The protein below binds the small molecule below.
Small molecule (SMILES): C[C@H](c1nc2c(cnn2C2CCCC2)c(=O)[nH]1)N1CC(c2ncccn2)C1

Binding-site contacts:
Ligand atom C9 contacts residue LEU243 of chain 1.A at 3.3 Å (hydrophobic).
Ligand atom C6 contacts residue LEU243 of chain 1.A at 3.1 Å (hydrophobic).
Ligand atom C5 contacts residue LEU243 of chain 1.A at 3.6 Å (hydrophobic).
Ligand atom C12 contacts residue ILE226 of chain 1.A at 3.9 Å (hydrophobic).
Ligand atom C18 contacts residue ALA275 of chain 1.A at 3.8 Å (hydrophobic).
Ligand atom N26 contacts residue TYR247 of chain 1.A at 3.3 Å (h-bond).
Ligand atom C8 contacts residue PHE279 of chain 1.A at 3.4 Å (hydrophobic).
Ligand atom N22 contacts residue ILE226 of chain 1.A at 3.9 Å.
Ligand atom N21 contacts residue PHE264 of chain 1.A at 3.5 Å.
Ligand atom O27 contacts residue GLN276 of chain 1.A at 2.8 Å (h-bond).
Ligand atom C9 contacts residue GLN276 of chain 1.A at 3.5 Å.
Ligand atom N25 contacts residue LEU243 of chain 1.A at 3.8 Å.
Ligand atom C7 contacts residue PHE264 of chain 1.A at 3.9 Å (hydrophobic).
Ligand atom C18 contacts residue LEU243 of chain 1.A at 3.7 Å (hydrophobic).
Ligand atom N25 contacts residue GLN276 of chain 1.A at 2.7 Å (h-bond).
Ligand atom N23 contacts residue TYR247 of chain 1.A at 3.6 Å (h-bond).
Ligand atom C5 contacts residue PHE279 of chain 1.A at 3.2 Å (hydrophobic).
Ligand atom C17 contacts residue TYR247 of chain 1.A at 3.6 Å (hydrophobic).
Ligand atom C14 contacts residue TYR247 of chain 1.A at 3.7 Å (hydrophobic).
Ligand atom N23 contacts residue LEU243 of chain 1.A at 3.0 Å.
Ligand atom C16 contacts residue TYR247 of chain 1.A at 3.9 Å (hydrophobic).
Ligand atom C6 contacts residue PHE279 of chain 1.A at 3.5 Å (hydrophobic).
Ligand atom C4 contacts residue PHE279 of chain 1.A at 3.6 Å (hydrophobic).
Ligand atom N25 contacts residue PHE279 of chain 1.A at 3.5 Å.
Ligand atom C13 contacts residue TYR247 of chain 1.A at 3.6 Å (hydrophobic).
Ligand atom N24 contacts residue LEU243 of chain 1.A at 3.6 Å.
Ligand atom C15 contacts residue TYR247 of chain 1.A at 4.0 Å (hydrophobic).
Ligand atom C18 contacts residue GLN276 of chain 1.A at 3.4 Å.
Ligand atom C8 contacts residue GLN276 of chain 1.A at 3.5 Å.
Ligand atom C16 contacts residue PHE264 of chain 1.A at 3.7 Å (hydrophobic).
Ligand atom O27 contacts residue PHE279 of chain 1.A at 3.8 Å.
Ligand atom N24 contacts residue PHE279 of chain 1.A at 3.7 Å.
Ligand atom C14 contacts residue PHE264 of chain 1.A at 3.9 Å (hydrophobic).
Ligand atom C15 contacts residue PHE279 of chain 1.A at 3.5 Å (hydrophobic).
Ligand atom C13 contacts residue LEU243 of chain 1.A at 3.7 Å (hydrophobic).
Ligand atom C19 contacts residue GLN276 of chain 1.A at 3.4 Å.
Ligand atom C10 contacts residue MET188 of chain 1.A at 3.8 Å (hydrophobic).
Ligand atom N23 contacts residue PHE279 of chain 1.A at 3.9 Å.
Ligand atom C9 contacts residue PHE279 of chain 1.A at 4.0 Å (hydrophobic).
Ligand atom C3 contacts residue PHE264 of chain 1.A at 3.8 Å (hydrophobic).

Sequence of chain 1.A:
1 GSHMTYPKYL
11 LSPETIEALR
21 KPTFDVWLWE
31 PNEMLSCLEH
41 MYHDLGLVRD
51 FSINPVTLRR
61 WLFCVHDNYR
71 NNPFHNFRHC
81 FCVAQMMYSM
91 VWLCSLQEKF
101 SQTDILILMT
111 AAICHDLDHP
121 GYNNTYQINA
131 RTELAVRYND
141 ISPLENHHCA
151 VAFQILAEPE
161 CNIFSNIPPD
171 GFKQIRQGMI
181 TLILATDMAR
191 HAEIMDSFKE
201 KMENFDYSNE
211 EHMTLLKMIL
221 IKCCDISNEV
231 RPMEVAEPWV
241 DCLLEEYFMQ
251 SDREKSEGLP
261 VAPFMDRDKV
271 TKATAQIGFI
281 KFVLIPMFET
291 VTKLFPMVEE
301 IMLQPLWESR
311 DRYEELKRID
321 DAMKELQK